The protein below binds the small molecule below.
Small molecule (SMILES): CC(C)[C@H](NC(=O)[C@H](CCC(=O)O)NC(=O)[C@H](CCC(=O)O)NC(=O)[C@@H](NC(=O)[C@@H](NC(=O)[C@@H]1CCCN1)[C@@H](C)O)C(C)C)C(=O)N[C@@H](CC(=O)O)C(=O)O

Binding-site contacts:
Ligand atom C contacts residue ASN61 of chain 1.G at 3.9 Å.
Ligand atom C contacts residue ARG13 of chain 1.G at 4.0 Å.
Ligand atom CG1 contacts residue ASN17 of chain 1.G at 3.2 Å.
Ligand atom OXT contacts residue ASN61 of chain 1.G at 3.6 Å (h-bond).
Ligand atom C contacts residue ASN17 of chain 1.G at 3.5 Å.
Ligand atom O contacts residue ARG96 of chain 1.G at 2.4 Å (salt-bridge).
Ligand atom CG contacts residue LYS92 of chain 1.G at 3.9 Å.
Ligand atom OXT contacts residue ASN17 of chain 1.G at 2.4 Å (h-bond).
Ligand atom O contacts residue LYS92 of chain 1.G at 2.5 Å (salt-bridge).
Ligand atom CA contacts residue LYS92 of chain 1.G at 4.0 Å.
Ligand atom CG contacts residue GLN64 of chain 1.G at 3.6 Å.
Ligand atom O contacts residue TYR20 of chain 1.G at 3.2 Å (h-bond).
Ligand atom OD1 contacts residue LYS92 of chain 1.G at 3.6 Å (salt-bridge).
Ligand atom CB contacts residue GLN57 of chain 1.G at 4.1 Å.
Ligand atom CG contacts residue GLN68 of chain 1.G at 4.0 Å.
Ligand atom CB contacts residue LYS92 of chain 1.G at 3.8 Å.
Ligand atom OE2 contacts residue GLN68 of chain 1.G at 3.8 Å.
Ligand atom CA contacts residue ARG96 of chain 1.G at 4.1 Å.
Ligand atom CG2 contacts residue TYR20 of chain 1.G at 3.3 Å (hydrophobic).
Ligand atom O contacts residue ARG13 of chain 1.G at 2.8 Å (salt-bridge).
Ligand atom C contacts residue GLN64 of chain 1.G at 4.1 Å.
Ligand atom O contacts residue ASN17 of chain 1.G at 3.9 Å.
Ligand atom CG1 contacts residue TYR32 of chain 1.G at 3.1 Å (hydrophobic).
Ligand atom C contacts residue ASN61 of chain 1.G at 3.7 Å.
Ligand atom O contacts residue ASN61 of chain 1.G at 3.8 Å.
Ligand atom CD contacts residue GLN68 of chain 1.G at 3.5 Å.
Ligand atom C contacts residue ARG96 of chain 1.G at 3.6 Å.
Ligand atom C contacts residue LYS92 of chain 1.G at 3.5 Å.
Ligand atom O contacts residue ARG96 of chain 1.G at 3.3 Å (salt-bridge).
Ligand atom CG2 contacts residue GLU126 of chain 1.G at 3.2 Å.
Ligand atom O contacts residue LYS92 of chain 1.G at 2.6 Å (salt-bridge).
Ligand atom OE1 contacts residue GLN68 of chain 1.G at 3.5 Å (h-bond).
Ligand atom CA contacts residue GLN64 of chain 1.G at 3.5 Å.
Ligand atom CG1 contacts residue TYR95 of chain 1.G at 3.4 Å (hydrophobic).
Ligand atom CG1 contacts residue ASN61 of chain 1.G at 3.4 Å.
Ligand atom OD2 contacts residue LYS92 of chain 1.G at 3.5 Å (salt-bridge).
Ligand atom O contacts residue GLN64 of chain 1.G at 3.2 Å (h-bond).
Ligand atom O contacts residue ASN61 of chain 1.G at 3.0 Å (h-bond).
Ligand atom C contacts residue LYS92 of chain 1.G at 3.7 Å.
Ligand atom O contacts residue LYS92 of chain 1.G at 3.6 Å.

Sequence of chain 1.G:
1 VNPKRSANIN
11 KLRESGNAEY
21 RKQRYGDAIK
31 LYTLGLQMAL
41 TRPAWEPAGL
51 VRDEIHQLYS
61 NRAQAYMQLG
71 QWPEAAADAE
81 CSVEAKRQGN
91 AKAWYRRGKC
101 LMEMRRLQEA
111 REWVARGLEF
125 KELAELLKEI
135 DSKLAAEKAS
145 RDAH